This small molecule binds to this protein.
Small molecule (SMILES): O=C(O)C(=O)C[C@@H](O)[C@H](O)CO

Sequence of chain 2.B:
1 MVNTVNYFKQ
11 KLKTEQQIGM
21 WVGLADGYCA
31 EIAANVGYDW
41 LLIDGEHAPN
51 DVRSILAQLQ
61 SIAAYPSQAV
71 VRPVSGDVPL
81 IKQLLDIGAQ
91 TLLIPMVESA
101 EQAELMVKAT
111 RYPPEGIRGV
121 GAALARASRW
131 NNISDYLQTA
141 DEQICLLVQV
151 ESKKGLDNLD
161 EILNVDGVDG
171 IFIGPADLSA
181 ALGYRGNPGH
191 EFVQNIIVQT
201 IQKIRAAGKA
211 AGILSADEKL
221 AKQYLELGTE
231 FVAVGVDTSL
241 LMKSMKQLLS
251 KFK

Binding-site contacts:
Ligand atom O7 contacts residue ALA122 of chain 2.A at 3.4 Å (h-bond).
Ligand atom O12 contacts residue GLY121 of chain 2.A at 3.6 Å.
Ligand atom O9 contacts residue ALA176 of chain 2.B at 3.2 Å (h-bond).
Ligand atom C1 contacts residue GLY174 of chain 2.B at 3.6 Å.
Ligand atom O8 contacts residue PRO175 of chain 2.B at 4.1 Å.
Ligand atom C4 contacts residue LEU214 of chain 2.B at 4.2 Å (hydrophobic).
Ligand atom C1 contacts residue PRO175 of chain 2.B at 4.0 Å (hydrophobic).
Ligand atom O7 contacts residue GLY121 of chain 2.A at 3.6 Å.
Ligand atom O11 contacts residue ARG72 of chain 2.B at 3.4 Å (salt-bridge).
Ligand atom C2 contacts residue GLY174 of chain 2.B at 4.2 Å.
Ligand atom O10 contacts residue ARG72 of chain 2.B at 2.9 Å (salt-bridge).
Ligand atom O10 contacts residue GLY174 of chain 2.B at 3.8 Å.
Ligand atom O12 contacts residue ALA176 of chain 2.B at 3.0 Å.
Ligand atom O8 contacts residue PHE172 of chain 2.B at 3.8 Å.
Ligand atom C3 contacts residue TRP21 of chain 2.B at 4.2 Å (hydrophobic).
Ligand atom C5 contacts residue ALA176 of chain 2.B at 4.2 Å (hydrophobic).
Ligand atom O12 contacts residue VAL120 of chain 2.A at 3.1 Å (h-bond).
Ligand atom O10 contacts residue GLN149 of chain 2.B at 3.1 Å (h-bond).
Ligand atom C2 contacts residue ARG72 of chain 2.B at 3.5 Å.
Ligand atom C2 contacts residue GLN149 of chain 2.B at 4.2 Å.
Ligand atom O9 contacts residue PRO175 of chain 2.B at 3.3 Å (h-bond).
Ligand atom O8 contacts residue GLY174 of chain 2.B at 4.1 Å.
Ligand atom O11 contacts residue HIS47 of chain 2.B at 4.0 Å.
Ligand atom C1 contacts residue LEU214 of chain 2.B at 4.0 Å (hydrophobic).
Ligand atom C3 contacts residue ARG72 of chain 2.B at 3.1 Å.
Ligand atom C2 contacts residue MG1 of chain 2.H at 3.2 Å.
Ligand atom O11 contacts residue LEU124 of chain 2.A at 3.2 Å.
Ligand atom O7 contacts residue ALA123 of chain 2.A at 3.2 Å (h-bond).
Ligand atom O10 contacts residue PHE172 of chain 2.B at 4.0 Å.
Ligand atom O9 contacts residue GLY174 of chain 2.B at 3.4 Å.
Ligand atom C4 contacts residue LEU124 of chain 2.A at 4.2 Å (hydrophobic).
Ligand atom C4 contacts residue ARG72 of chain 2.B at 3.7 Å.
Ligand atom C6 contacts residue ALA123 of chain 2.A at 3.8 Å (hydrophobic).
Ligand atom O11 contacts residue GLY121 of chain 2.A at 3.7 Å.
Ligand atom O8 contacts residue LEU214 of chain 2.B at 3.0 Å.
Ligand atom O10 contacts residue GLU151 of chain 2.B at 3.6 Å.
Ligand atom C1 contacts residue MG1 of chain 2.H at 4.2 Å.
Ligand atom C3 contacts residue MG1 of chain 2.H at 3.8 Å.
Ligand atom O11 contacts residue ASP44 of chain 2.B at 4.1 Å.
Ligand atom O10 contacts residue MG1 of chain 2.H at 2.5 Å.

Sequence of chain 2.A:
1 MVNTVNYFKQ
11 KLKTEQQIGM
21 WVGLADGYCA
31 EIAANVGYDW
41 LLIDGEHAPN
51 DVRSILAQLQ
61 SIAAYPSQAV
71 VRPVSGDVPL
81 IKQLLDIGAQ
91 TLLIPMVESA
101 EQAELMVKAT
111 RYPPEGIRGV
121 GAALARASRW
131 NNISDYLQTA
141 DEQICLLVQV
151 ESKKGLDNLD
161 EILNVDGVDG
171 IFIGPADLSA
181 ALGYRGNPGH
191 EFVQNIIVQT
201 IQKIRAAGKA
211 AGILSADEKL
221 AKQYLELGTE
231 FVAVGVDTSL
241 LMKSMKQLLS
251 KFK